Binding-site contacts:
Ligand atom N02 contacts residue HEM1 of chain 1.U at 3.5 Å.
Ligand atom N02 contacts residue PRO269 of chain 1.D at 3.8 Å.
Ligand atom C07 contacts residue PHE288 of chain 1.D at 3.7 Å (hydrophobic).
Ligand atom C12 contacts residue HEM1 of chain 1.U at 3.5 Å.
Ligand atom C10 contacts residue GLN182 of chain 1.D at 3.6 Å.
Ligand atom F16 contacts residue HEM1 of chain 1.U at 2.9 Å.
Ligand atom C08 contacts residue VAL271 of chain 1.D at 4.0 Å (hydrophobic).
Ligand atom C05 contacts residue VAL271 of chain 1.D at 3.7 Å (hydrophobic).
Ligand atom C08 contacts residue GLU296 of chain 1.D at 3.4 Å.
Ligand atom C04 contacts residue PRO269 of chain 1.D at 4.2 Å (hydrophobic).
Ligand atom C03 contacts residue HEM1 of chain 1.U at 3.4 Å.
Ligand atom C07 contacts residue SER289 of chain 1.D at 3.9 Å.
Ligand atom F16 contacts residue TRP382 of chain 1.D at 4.2 Å.
Ligand atom C02 contacts residue GLU296 of chain 1.D at 3.5 Å.
Ligand atom C13 contacts residue HEM1 of chain 1.U at 3.5 Å.
Ligand atom C03 contacts residue TRP291 of chain 1.D at 3.9 Å (hydrophobic).
Ligand atom C07 contacts residue PRO269 of chain 1.D at 4.0 Å (hydrophobic).
Ligand atom N01 contacts residue PRO269 of chain 1.D at 4.2 Å.
Ligand atom C09 contacts residue VAL271 of chain 1.D at 4.0 Å (hydrophobic).
Ligand atom C04 contacts residue HEM1 of chain 1.U at 3.9 Å.
Ligand atom N02 contacts residue MET293 of chain 1.D at 4.0 Å.
Ligand atom C02 contacts residue TRP291 of chain 1.D at 3.7 Å (hydrophobic).
Ligand atom C06 contacts residue GLU296 of chain 1.D at 3.5 Å.
Ligand atom N02 contacts residue GLU296 of chain 1.D at 2.7 Å (salt-bridge).
Ligand atom C14 contacts residue HEM1 of chain 1.U at 3.6 Å.
Ligand atom N02 contacts residue TYR292 of chain 1.D at 3.6 Å.
Ligand atom C10 contacts residue VAL271 of chain 1.D at 3.6 Å (hydrophobic).
Ligand atom C14 contacts residue VAL271 of chain 1.D at 3.9 Å (hydrophobic).
Ligand atom C07 contacts residue HEM1 of chain 1.U at 3.5 Å.
Ligand atom C08 contacts residue HEM1 of chain 1.U at 3.6 Å.
Ligand atom N11 contacts residue HEM1 of chain 1.U at 3.1 Å (h-bond).
Ligand atom C02 contacts residue HEM1 of chain 1.U at 3.6 Å.
Ligand atom N01 contacts residue GLU296 of chain 1.D at 2.6 Å (salt-bridge).
Ligand atom N02 contacts residue TRP291 of chain 1.D at 2.6 Å (h-bond).
Ligand atom C02 contacts residue PRO269 of chain 1.D at 3.8 Å (hydrophobic).
Ligand atom C03 contacts residue PRO269 of chain 1.D at 3.8 Å (hydrophobic).
Ligand atom C09 contacts residue GLU296 of chain 1.D at 3.7 Å.
Ligand atom C07 contacts residue GLY290 of chain 1.D at 3.6 Å.
Ligand atom N01 contacts residue HEM1 of chain 1.U at 4.0 Å.
Ligand atom F15 contacts residue HEM1 of chain 1.U at 3.8 Å.

This protein binds this small molecule.
Small molecule (SMILES): Cc1cc(N)nc(CCCN2CC(F)(F)C2)c1

Sequence of chain 1.D:
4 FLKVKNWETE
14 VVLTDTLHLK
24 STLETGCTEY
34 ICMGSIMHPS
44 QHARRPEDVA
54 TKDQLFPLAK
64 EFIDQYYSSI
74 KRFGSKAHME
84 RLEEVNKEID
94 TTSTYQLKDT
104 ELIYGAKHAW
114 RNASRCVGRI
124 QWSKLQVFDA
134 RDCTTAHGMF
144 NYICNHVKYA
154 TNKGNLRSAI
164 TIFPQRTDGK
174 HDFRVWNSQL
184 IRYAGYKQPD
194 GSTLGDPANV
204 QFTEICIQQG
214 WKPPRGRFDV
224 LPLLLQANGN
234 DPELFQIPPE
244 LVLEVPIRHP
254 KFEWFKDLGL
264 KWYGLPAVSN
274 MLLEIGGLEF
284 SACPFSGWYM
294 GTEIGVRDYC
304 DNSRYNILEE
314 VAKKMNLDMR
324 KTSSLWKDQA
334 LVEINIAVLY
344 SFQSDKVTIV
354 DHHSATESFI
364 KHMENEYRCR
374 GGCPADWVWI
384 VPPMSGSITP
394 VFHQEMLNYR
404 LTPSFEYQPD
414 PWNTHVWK